Sequence of chain 3.A:
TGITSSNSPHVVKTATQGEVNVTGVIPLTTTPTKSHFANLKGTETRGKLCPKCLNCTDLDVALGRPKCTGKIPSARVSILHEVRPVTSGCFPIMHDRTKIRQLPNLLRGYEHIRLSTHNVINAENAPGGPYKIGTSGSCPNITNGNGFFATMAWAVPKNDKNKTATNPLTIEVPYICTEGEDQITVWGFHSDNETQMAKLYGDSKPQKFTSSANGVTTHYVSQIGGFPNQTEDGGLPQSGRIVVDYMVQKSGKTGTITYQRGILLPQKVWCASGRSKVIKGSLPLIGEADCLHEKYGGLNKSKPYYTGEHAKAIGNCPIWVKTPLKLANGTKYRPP

Binding-site contacts:
Ligand atom C3 contacts residue ASN145 of chain 3.A at 3.8 Å.
Ligand atom C1 contacts residue GLY149 of chain 3.A at 3.9 Å.
Ligand atom C2 contacts residue ASN145 of chain 3.A at 2.4 Å.
Ligand atom O6 contacts residue GLY149 of chain 3.A at 4.2 Å.
Ligand atom C7 contacts residue ASN145 of chain 3.A at 3.3 Å.
Ligand atom C1 contacts residue THR147 of chain 3.A at 4.2 Å.
Ligand atom N2 contacts residue ASN145 of chain 3.A at 2.9 Å (h-bond).
Ligand atom O5 contacts residue GLY149 of chain 3.A at 3.3 Å.
Ligand atom C6 contacts residue GLY149 of chain 3.A at 3.8 Å.
Ligand atom C6 contacts residue ASN150 of chain 3.A at 3.7 Å.
Ligand atom C5 contacts residue ASN145 of chain 3.A at 3.7 Å.
Ligand atom O6 contacts residue ASN150 of chain 3.A at 2.8 Å (h-bond).
Ligand atom C4 contacts residue ASN145 of chain 3.A at 4.2 Å.
Ligand atom C5 contacts residue GLY149 of chain 3.A at 3.7 Å.
Ligand atom C8 contacts residue ILE146 of chain 3.A at 3.8 Å (hydrophobic).
Ligand atom C8 contacts residue ASN145 of chain 3.A at 4.5 Å.
Ligand atom N2 contacts residue THR147 of chain 3.A at 4.4 Å.
Ligand atom C1 contacts residue ASN150 of chain 3.A at 4.3 Å.
Ligand atom O5 contacts residue ASN150 of chain 3.A at 3.3 Å (h-bond).
Ligand atom O7 contacts residue ASN145 of chain 3.A at 3.4 Å (h-bond).
Ligand atom C5 contacts residue ASN150 of chain 3.A at 4.2 Å.
Ligand atom O5 contacts residue ASN145 of chain 3.A at 2.4 Å (h-bond).
Ligand atom C1 contacts residue ASN145 of chain 3.A at 1.4 Å.

This small molecule binds to this protein.
Small molecule (SMILES): CC(=O)N[C@H]1[C@H](O[C@H]2[C@H](O)[C@@H](NC(C)=O)CO[C@@H]2CO)O[C@H](CO)[C@@H](O)[C@@H]1O